Sequence of chain 1.B:
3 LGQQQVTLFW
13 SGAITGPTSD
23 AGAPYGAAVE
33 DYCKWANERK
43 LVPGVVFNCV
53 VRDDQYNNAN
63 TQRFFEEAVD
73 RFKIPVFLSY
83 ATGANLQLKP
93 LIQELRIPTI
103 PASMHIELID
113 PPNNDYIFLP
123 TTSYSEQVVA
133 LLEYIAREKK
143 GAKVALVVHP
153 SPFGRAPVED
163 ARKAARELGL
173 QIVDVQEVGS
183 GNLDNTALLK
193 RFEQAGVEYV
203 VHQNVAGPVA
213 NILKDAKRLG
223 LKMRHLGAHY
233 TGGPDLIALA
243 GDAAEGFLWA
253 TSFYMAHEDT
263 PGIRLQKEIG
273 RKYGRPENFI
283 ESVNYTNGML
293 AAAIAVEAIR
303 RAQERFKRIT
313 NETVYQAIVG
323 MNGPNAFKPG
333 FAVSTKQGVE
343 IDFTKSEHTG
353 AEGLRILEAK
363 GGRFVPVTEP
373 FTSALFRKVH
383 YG

Binding-site contacts:
Ligand atom CB contacts residue TYR126 of chain 1.B at 3.3 Å (hydrophobic).
Ligand atom CA contacts residue TYR126 of chain 1.B at 3.5 Å (hydrophobic).
Ligand atom CG2 contacts residue MET106 of chain 1.B at 4.3 Å (hydrophobic).
Ligand atom CA contacts residue TYR58 of chain 1.B at 4.3 Å (hydrophobic).
Ligand atom CB contacts residue TYR58 of chain 1.B at 3.7 Å (hydrophobic).
Ligand atom CB contacts residue THR84 of chain 1.B at 3.2 Å.
Ligand atom CG1 contacts residue TYR58 of chain 1.B at 2.8 Å (hydrophobic).
Ligand atom CG1 contacts residue PHE155 of chain 1.B at 3.5 Å (hydrophobic).
Ligand atom C contacts residue SER105 of chain 1.B at 4.3 Å.
Ligand atom N contacts residue VAL207 of chain 1.B at 4.5 Å.
Ligand atom N contacts residue PHE155 of chain 1.B at 3.6 Å.
Ligand atom CB contacts residue TYR82 of chain 1.B at 4.5 Å (hydrophobic).
Ligand atom CG2 contacts residue SER105 of chain 1.B at 3.2 Å.
Ligand atom O contacts residue TYR232 of chain 1.B at 3.6 Å.
Ligand atom C contacts residue TYR126 of chain 1.B at 4.4 Å (hydrophobic).
Ligand atom CG2 contacts residue PHE155 of chain 1.B at 3.5 Å (hydrophobic).
Ligand atom CG2 contacts residue TYR82 of chain 1.B at 4.2 Å (hydrophobic).
Ligand atom O contacts residue SER105 of chain 1.B at 3.2 Å (h-bond).
Ligand atom N contacts residue TYR82 of chain 1.B at 4.2 Å.
Ligand atom C contacts residue ALA83 of chain 1.B at 4.4 Å (hydrophobic).
Ligand atom O contacts residue TYR82 of chain 1.B at 3.3 Å (h-bond).
Ligand atom C contacts residue TYR82 of chain 1.B at 3.6 Å (hydrophobic).
Ligand atom CG1 contacts residue THR84 of chain 1.B at 2.6 Å.
Ligand atom CG2 contacts residue THR84 of chain 1.B at 2.4 Å.
Ligand atom CA contacts residue TYR232 of chain 1.B at 4.2 Å (hydrophobic).
Ligand atom N contacts residue THR20 of chain 1.B at 3.8 Å.
Ligand atom N contacts residue TYR58 of chain 1.B at 4.0 Å.
Ligand atom O contacts residue TYR126 of chain 1.B at 4.2 Å.
Ligand atom C contacts residue TYR232 of chain 1.B at 4.5 Å (hydrophobic).
Ligand atom CB contacts residue ALA83 of chain 1.B at 4.5 Å (hydrophobic).
Ligand atom CB contacts residue PHE155 of chain 1.B at 3.1 Å (hydrophobic).
Ligand atom CG2 contacts residue TYR126 of chain 1.B at 2.4 Å (hydrophobic).
Ligand atom O contacts residue ALA104 of chain 1.B at 3.3 Å.
Ligand atom CG1 contacts residue ALA83 of chain 1.B at 3.2 Å (hydrophobic).
Ligand atom CG1 contacts residue TYR82 of chain 1.B at 3.9 Å (hydrophobic).
Ligand atom CA contacts residue PHE155 of chain 1.B at 3.7 Å (hydrophobic).
Ligand atom C contacts residue ALA104 of chain 1.B at 4.4 Å (hydrophobic).
Ligand atom CB contacts residue SER105 of chain 1.B at 4.4 Å.

A protein and the small-molecule ligand that binds it are described below.
Small molecule (SMILES): CC(C)[C@H](N)C(=O)O